This protein binds this small molecule.
Small molecule (SMILES): O=P(O)(O)OC[C@@H](O)[C@@H](O)[C@H](O)[C@@H](O)CO

Binding-site contacts:
Ligand atom O1 contacts residue ARG271 of chain 1.A at 3.1 Å (salt-bridge).
Ligand atom C6 contacts residue GLU165 of chain 1.A at 3.4 Å.
Ligand atom O3P contacts residue SER122 of chain 1.A at 2.6 Å (h-bond).
Ligand atom C5 contacts residue LYS526 of chain 1.A at 3.9 Å.
Ligand atom O6 contacts residue LYS526 of chain 1.A at 3.0 Å (salt-bridge).
Ligand atom O4 contacts residue GLY119 of chain 1.A at 4.0 Å.
Ligand atom O4 contacts residue SER122 of chain 1.A at 3.9 Å.
Ligand atom O2P contacts residue SER191 of chain 1.A at 2.4 Å (h-bond).
Ligand atom C6 contacts residue GLY119 of chain 1.A at 3.5 Å.
Ligand atom O2 contacts residue GLU162 of chain 1.A at 3.4 Å (salt-bridge).
Ligand atom O3P contacts residue VAL192 of chain 1.A at 2.6 Å (h-bond).
Ligand atom O3 contacts residue GLU162 of chain 1.A at 2.6 Å (salt-bridge).
Ligand atom O3 contacts residue GLY120 of chain 1.A at 3.7 Å.
Ligand atom C1 contacts residue SER270 of chain 1.A at 3.3 Å.
Ligand atom C3 contacts residue GLU162 of chain 1.A at 3.6 Å.
Ligand atom O6 contacts residue SER270 of chain 1.A at 3.9 Å.
Ligand atom C4 contacts residue SER270 of chain 1.A at 3.7 Å.
Ligand atom O1P contacts residue LYS526 of chain 1.A at 3.4 Å (salt-bridge).
Ligand atom O1 contacts residue SER269 of chain 1.A at 3.6 Å.
Ligand atom O1P contacts residue VAL192 of chain 1.A at 3.2 Å (h-bond).
Ligand atom O3P contacts residue SER191 of chain 1.A at 3.4 Å.
Ligand atom P contacts residue VAL192 of chain 1.A at 3.4 Å.
Ligand atom P contacts residue LYS526 of chain 1.A at 3.7 Å.
Ligand atom O4 contacts residue THR121 of chain 1.A at 3.1 Å (h-bond).
Ligand atom O4 contacts residue SER270 of chain 1.A at 3.9 Å.
Ligand atom C1 contacts residue ARG271 of chain 1.A at 3.4 Å.
Ligand atom P contacts residue SER191 of chain 1.A at 3.4 Å.
Ligand atom C5 contacts residue GLY119 of chain 1.A at 3.7 Å.
Ligand atom O2P contacts residue ALA196 of chain 1.A at 3.6 Å.
Ligand atom O2 contacts residue HIS363 of chain 1.A at 3.0 Å (h-bond).
Ligand atom O5 contacts residue LYS526 of chain 1.A at 3.2 Å (salt-bridge).
Ligand atom O5 contacts residue GLU165 of chain 1.A at 2.6 Å (salt-bridge).
Ligand atom O1P contacts residue GLY193 of chain 1.A at 2.8 Å (h-bond).
Ligand atom O1P contacts residue SER191 of chain 1.A at 3.5 Å (h-bond).
Ligand atom O5 contacts residue GLU162 of chain 1.A at 3.8 Å.
Ligand atom C6 contacts residue LYS526 of chain 1.A at 3.7 Å.
Ligand atom O2P contacts residue VAL192 of chain 1.A at 3.8 Å.
Ligand atom C5 contacts residue GLU165 of chain 1.A at 3.3 Å.
Ligand atom O1 contacts residue SER270 of chain 1.A at 3.3 Å (h-bond).
Ligand atom O3 contacts residue THR121 of chain 1.A at 3.9 Å.

Sequence of chain 1.A:
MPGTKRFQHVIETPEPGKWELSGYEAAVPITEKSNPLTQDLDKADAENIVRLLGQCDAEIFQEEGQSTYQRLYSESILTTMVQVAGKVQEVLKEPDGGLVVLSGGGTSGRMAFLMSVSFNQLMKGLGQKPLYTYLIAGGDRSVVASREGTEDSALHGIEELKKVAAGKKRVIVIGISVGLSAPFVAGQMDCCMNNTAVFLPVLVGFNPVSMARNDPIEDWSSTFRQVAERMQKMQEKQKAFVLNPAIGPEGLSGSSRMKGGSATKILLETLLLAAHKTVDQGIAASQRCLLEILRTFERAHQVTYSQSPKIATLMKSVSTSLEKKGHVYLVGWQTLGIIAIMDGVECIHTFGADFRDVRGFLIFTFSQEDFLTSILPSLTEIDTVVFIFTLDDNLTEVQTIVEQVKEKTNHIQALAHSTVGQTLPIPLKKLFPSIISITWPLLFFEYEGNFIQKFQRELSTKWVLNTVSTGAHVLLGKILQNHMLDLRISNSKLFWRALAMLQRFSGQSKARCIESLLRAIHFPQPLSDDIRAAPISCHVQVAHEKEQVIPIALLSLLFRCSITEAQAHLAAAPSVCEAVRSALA